Binding-site contacts:
Ligand atom C6 contacts residue TYR147 of chain 1.C at 3.4 Å (hydrophobic).
Ligand atom C4 contacts residue ASN9 of chain 1.C at 4.2 Å.
Ligand atom O4 contacts residue PHE12 of chain 1.C at 3.9 Å.
Ligand atom C1 contacts residue PHE12 of chain 1.C at 3.7 Å (hydrophobic).
Ligand atom C6 contacts residue PHE12 of chain 1.C at 4.2 Å (hydrophobic).
Ligand atom O6 contacts residue TYR147 of chain 1.C at 3.6 Å.
Ligand atom C8 contacts residue SER11 of chain 1.C at 3.5 Å.
Ligand atom C7 contacts residue SER11 of chain 1.C at 3.7 Å.
Ligand atom C2 contacts residue ASN9 of chain 1.C at 2.5 Å.
Ligand atom C4 contacts residue PHE12 of chain 1.C at 4.1 Å (hydrophobic).
Ligand atom C1 contacts residue ASN9 of chain 1.C at 1.4 Å.
Ligand atom C2 contacts residue PHE12 of chain 1.C at 4.3 Å (hydrophobic).
Ligand atom C3 contacts residue ASN9 of chain 1.C at 3.8 Å.
Ligand atom N2 contacts residue ASN9 of chain 1.C at 2.9 Å (h-bond).
Ligand atom O5 contacts residue ASN9 of chain 1.C at 2.4 Å (h-bond).
Ligand atom C5 contacts residue ASN9 of chain 1.C at 3.7 Å.
Ligand atom C7 contacts residue ASN9 of chain 1.C at 3.4 Å.
Ligand atom O5 contacts residue PHE12 of chain 1.C at 4.1 Å.
Ligand atom N2 contacts residue SER11 of chain 1.C at 2.9 Å (h-bond).
Ligand atom C8 contacts residue ASN9 of chain 1.C at 4.3 Å.
Ligand atom O7 contacts residue ASN9 of chain 1.C at 3.4 Å (h-bond).
Ligand atom C7 contacts residue ASN10 of chain 1.C at 4.5 Å.
Ligand atom C6 contacts residue TYR142 of chain 1.C at 4.2 Å (hydrophobic).
Ligand atom C1 contacts residue SER11 of chain 1.C at 4.2 Å.
Ligand atom C3 contacts residue SER11 of chain 1.C at 4.1 Å.
Ligand atom C5 contacts residue PHE12 of chain 1.C at 3.7 Å (hydrophobic).
Ligand atom O4 contacts residue TYR142 of chain 1.C at 4.0 Å.
Ligand atom C2 contacts residue SER11 of chain 1.C at 3.9 Å.
Ligand atom C3 contacts residue PHE12 of chain 1.C at 3.8 Å (hydrophobic).
Ligand atom O5 contacts residue LEU8 of chain 1.C at 4.0 Å.
Ligand atom C8 contacts residue ASN10 of chain 1.C at 3.6 Å.

Sequence of chain 1.C:
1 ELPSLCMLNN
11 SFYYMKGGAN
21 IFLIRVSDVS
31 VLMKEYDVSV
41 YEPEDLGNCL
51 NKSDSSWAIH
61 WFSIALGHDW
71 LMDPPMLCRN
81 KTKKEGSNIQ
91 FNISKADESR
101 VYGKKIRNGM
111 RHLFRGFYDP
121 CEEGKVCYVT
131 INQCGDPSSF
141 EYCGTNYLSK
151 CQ

The protein below binds the small molecule below.
Small molecule (SMILES): CC(=O)N[C@@H]1[C@@H](O)[C@H](O)[C@@H](CO)O[C@H]1O